Binding-site contacts:
Ligand atom C3 contacts residue ASN1147 of chain 8.A at 3.8 Å.
Ligand atom C1 contacts residue ASN1147 of chain 8.A at 1.4 Å.
Ligand atom C4 contacts residue ASN1147 of chain 8.A at 4.2 Å.
Ligand atom C6 contacts residue HIS1176 of chain 8.A at 4.3 Å.
Ligand atom C6 contacts residue PRO1151 of chain 8.A at 4.4 Å (hydrophobic).
Ligand atom N2 contacts residue ASN1147 of chain 8.A at 2.5 Å (h-bond).
Ligand atom C2 contacts residue ASN1147 of chain 8.A at 2.5 Å.
Ligand atom C5 contacts residue ASN1147 of chain 8.A at 3.6 Å.
Ligand atom O5 contacts residue ASN1147 of chain 8.A at 2.3 Å (h-bond).
Ligand atom O5 contacts residue PRO1151 of chain 8.A at 4.5 Å.
Ligand atom C7 contacts residue ASN1147 of chain 8.A at 3.1 Å.
Ligand atom O7 contacts residue ASN1147 of chain 8.A at 3.9 Å.
Ligand atom O6 contacts residue HIS1176 of chain 8.A at 3.0 Å (h-bond).
Ligand atom O6 contacts residue HIS1174 of chain 8.A at 4.5 Å.
Ligand atom C8 contacts residue ASN1147 of chain 8.A at 3.4 Å.

Sequence of chain 8.A:
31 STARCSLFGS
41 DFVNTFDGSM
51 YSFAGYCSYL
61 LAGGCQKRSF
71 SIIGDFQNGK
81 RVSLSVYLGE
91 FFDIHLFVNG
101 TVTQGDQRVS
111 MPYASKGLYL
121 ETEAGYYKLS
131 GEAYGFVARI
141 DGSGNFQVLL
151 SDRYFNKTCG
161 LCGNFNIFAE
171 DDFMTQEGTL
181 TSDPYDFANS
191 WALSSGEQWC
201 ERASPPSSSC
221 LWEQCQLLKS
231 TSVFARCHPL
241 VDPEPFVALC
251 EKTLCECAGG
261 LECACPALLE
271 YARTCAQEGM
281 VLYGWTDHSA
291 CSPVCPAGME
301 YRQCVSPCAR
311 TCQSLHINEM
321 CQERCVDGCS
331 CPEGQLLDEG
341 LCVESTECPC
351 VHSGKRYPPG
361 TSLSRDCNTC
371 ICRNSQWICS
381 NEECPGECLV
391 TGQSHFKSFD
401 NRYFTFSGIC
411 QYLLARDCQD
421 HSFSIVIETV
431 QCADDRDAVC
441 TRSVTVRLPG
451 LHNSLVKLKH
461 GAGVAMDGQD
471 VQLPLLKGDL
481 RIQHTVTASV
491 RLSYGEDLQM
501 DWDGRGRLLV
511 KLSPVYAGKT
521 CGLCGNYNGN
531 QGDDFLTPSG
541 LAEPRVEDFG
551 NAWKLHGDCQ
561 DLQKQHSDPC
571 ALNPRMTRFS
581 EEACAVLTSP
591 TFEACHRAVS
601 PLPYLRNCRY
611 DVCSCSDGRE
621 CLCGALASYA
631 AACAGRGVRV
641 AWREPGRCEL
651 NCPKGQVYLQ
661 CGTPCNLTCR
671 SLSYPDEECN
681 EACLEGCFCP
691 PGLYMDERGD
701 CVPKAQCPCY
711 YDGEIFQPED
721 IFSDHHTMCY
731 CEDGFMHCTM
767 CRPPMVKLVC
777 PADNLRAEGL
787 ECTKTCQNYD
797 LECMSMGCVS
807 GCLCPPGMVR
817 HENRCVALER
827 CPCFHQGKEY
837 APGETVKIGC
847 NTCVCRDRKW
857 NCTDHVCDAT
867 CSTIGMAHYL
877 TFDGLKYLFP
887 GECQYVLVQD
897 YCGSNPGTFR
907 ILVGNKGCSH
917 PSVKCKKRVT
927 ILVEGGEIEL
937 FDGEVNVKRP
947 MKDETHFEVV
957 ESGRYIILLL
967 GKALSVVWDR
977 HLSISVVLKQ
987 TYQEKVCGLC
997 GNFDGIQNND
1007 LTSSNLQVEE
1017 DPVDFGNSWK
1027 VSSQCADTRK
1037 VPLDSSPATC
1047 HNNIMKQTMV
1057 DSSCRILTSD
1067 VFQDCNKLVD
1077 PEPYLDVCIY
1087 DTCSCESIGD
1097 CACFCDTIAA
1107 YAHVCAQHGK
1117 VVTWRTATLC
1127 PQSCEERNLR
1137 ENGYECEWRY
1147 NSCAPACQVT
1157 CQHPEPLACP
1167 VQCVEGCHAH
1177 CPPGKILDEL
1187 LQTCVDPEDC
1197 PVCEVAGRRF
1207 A

This small molecule binds to this protein.
Small molecule (SMILES): CC(=O)N[C@@H]1[C@@H](O)[C@H](O)[C@@H](CO)O[C@H]1O